Sequence of chain 9.B:
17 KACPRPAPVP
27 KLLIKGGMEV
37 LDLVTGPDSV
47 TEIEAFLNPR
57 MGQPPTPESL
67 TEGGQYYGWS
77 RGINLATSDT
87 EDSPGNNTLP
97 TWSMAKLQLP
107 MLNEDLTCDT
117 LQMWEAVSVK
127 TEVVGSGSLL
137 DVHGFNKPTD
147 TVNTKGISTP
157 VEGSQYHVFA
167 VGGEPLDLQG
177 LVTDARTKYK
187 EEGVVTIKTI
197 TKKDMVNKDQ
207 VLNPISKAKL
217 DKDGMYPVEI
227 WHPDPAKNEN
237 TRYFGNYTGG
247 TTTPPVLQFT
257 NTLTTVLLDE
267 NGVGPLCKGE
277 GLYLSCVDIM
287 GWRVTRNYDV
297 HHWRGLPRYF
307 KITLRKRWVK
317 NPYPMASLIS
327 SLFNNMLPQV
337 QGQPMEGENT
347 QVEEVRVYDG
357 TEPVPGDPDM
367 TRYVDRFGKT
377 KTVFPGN

Binding-site contacts:
Ligand atom O1B contacts residue TYR72 of chain 9.B at 3.8 Å.
Ligand atom C4 contacts residue HIS298 of chain 9.B at 3.5 Å.
Ligand atom C1 contacts residue ARG77 of chain 9.B at 3.3 Å.
Ligand atom N5 contacts residue TYR72 of chain 9.B at 2.8 Å (h-bond).
Ligand atom C4 contacts residue GLY78 of chain 9.B at 3.3 Å.
Ligand atom C5 contacts residue TYR72 of chain 9.B at 3.7 Å (hydrophobic).
Ligand atom C11 contacts residue ASP85 of chain 9.C at 3.7 Å.
Ligand atom C5 contacts residue ASN93 of chain 9.B at 4.0 Å.
Ligand atom C3 contacts residue ARG77 of chain 9.B at 4.0 Å.
Ligand atom C2 contacts residue VAL296 of chain 9.B at 4.3 Å (hydrophobic).
Ligand atom C3 contacts residue VAL296 of chain 9.B at 3.5 Å (hydrophobic).
Ligand atom C10 contacts residue TYR72 of chain 9.B at 3.6 Å (hydrophobic).
Ligand atom O4 contacts residue HIS298 of chain 9.B at 3.1 Å (h-bond).
Ligand atom C2 contacts residue GLY78 of chain 9.B at 3.9 Å.
Ligand atom O4 contacts residue ASN80 of chain 9.B at 4.3 Å.
Ligand atom O1A contacts residue ARG77 of chain 9.B at 3.2 Å (salt-bridge).
Ligand atom O4 contacts residue THR291 of chain 9.B at 3.3 Å.
Ligand atom C6 contacts residue TYR72 of chain 9.B at 3.9 Å (hydrophobic).
Ligand atom O1A contacts residue GLY78 of chain 9.B at 3.9 Å.
Ligand atom O3 contacts residue ASN80 of chain 9.B at 3.9 Å.
Ligand atom O3 contacts residue VAL296 of chain 9.B at 3.9 Å.
Ligand atom C4 contacts residue TYR72 of chain 9.B at 3.9 Å (hydrophobic).
Ligand atom O4 contacts residue GLY78 of chain 9.B at 3.1 Å.
Ligand atom C3 contacts residue GLY78 of chain 9.B at 3.8 Å.
Ligand atom C9 contacts residue ARG77 of chain 9.B at 3.5 Å.
Ligand atom O3 contacts residue GLY78 of chain 9.B at 3.0 Å.
Ligand atom C5 contacts residue ARG77 of chain 9.B at 4.2 Å.
Ligand atom C11 contacts residue TYR72 of chain 9.B at 3.5 Å (hydrophobic).
Ligand atom C3 contacts residue HIS298 of chain 9.B at 3.5 Å.
Ligand atom O1A contacts residue TYR72 of chain 9.B at 3.0 Å.
Ligand atom O3 contacts residue ARG77 of chain 9.B at 4.1 Å.
Ligand atom C1 contacts residue GLY78 of chain 9.B at 4.1 Å.
Ligand atom C3 contacts residue GLY78 of chain 9.B at 3.8 Å.
Ligand atom O6 contacts residue ASN93 of chain 9.B at 3.5 Å (h-bond).
Ligand atom O4 contacts residue VAL296 of chain 9.B at 4.2 Å.
Ligand atom O1B contacts residue ARG77 of chain 9.B at 2.7 Å (salt-bridge).
Ligand atom C6 contacts residue ASN93 of chain 9.B at 3.2 Å.
Ligand atom O4 contacts residue ILE79 of chain 9.B at 3.8 Å.
Ligand atom C1 contacts residue TYR72 of chain 9.B at 3.7 Å (hydrophobic).
Ligand atom C4 contacts residue ARG77 of chain 9.B at 3.8 Å.

This protein binds this small molecule.
Small molecule (SMILES): CC(=O)N[C@H]1[C@H]([C@H](O)[C@H](O)CO)O[C@@](O[C@H]2[C@@H](O)[C@@H](CO)O[C@@H](O[C@H]3[C@H](O)[C@@H](O)[C@H](O)O[C@@H]3CO)[C@@H]2O)(C(=O)O)C[C@@H]1O

Sequence of chain 9.C:
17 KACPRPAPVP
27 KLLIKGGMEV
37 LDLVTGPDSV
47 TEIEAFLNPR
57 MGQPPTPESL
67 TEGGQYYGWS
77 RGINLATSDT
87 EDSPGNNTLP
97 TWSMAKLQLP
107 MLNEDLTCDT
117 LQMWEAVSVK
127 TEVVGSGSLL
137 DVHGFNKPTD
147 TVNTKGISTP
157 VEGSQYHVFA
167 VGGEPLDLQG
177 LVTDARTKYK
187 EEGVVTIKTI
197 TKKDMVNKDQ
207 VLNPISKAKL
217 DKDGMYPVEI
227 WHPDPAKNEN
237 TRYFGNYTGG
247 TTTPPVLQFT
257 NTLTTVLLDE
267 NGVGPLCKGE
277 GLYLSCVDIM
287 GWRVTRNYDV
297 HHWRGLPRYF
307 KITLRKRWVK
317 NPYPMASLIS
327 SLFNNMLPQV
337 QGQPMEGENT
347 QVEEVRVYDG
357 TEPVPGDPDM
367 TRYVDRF